Binding-site contacts:
Ligand atom O3' contacts residue ARG19 of chain 43.A at 3.6 Å (salt-bridge).
Ligand atom N3 contacts residue A3 of chain 43.B at 2.8 Å (h-bond).
Ligand atom N3 contacts residue A1 of chain 43.B at 2.7 Å (h-bond).
Ligand atom C2 contacts residue A3 of chain 43.B at 3.5 Å.
Ligand atom C5' contacts residue ARG19 of chain 43.A at 3.2 Å.
Ligand atom P contacts residue ARG19 of chain 43.A at 2.8 Å.
Ligand atom P contacts residue ARG15 of chain 43.A at 3.1 Å.
Ligand atom C5' contacts residue ARG15 of chain 43.A at 2.5 Å.
Ligand atom C3' contacts residue ARG15 of chain 43.A at 3.8 Å.
Ligand atom O4 contacts residue A1 of chain 43.B at 3.0 Å (h-bond).
Ligand atom C2' contacts residue ARG19 of chain 43.A at 3.6 Å.
Ligand atom O5' contacts residue ARG15 of chain 43.A at 3.6 Å.
Ligand atom OP2 contacts residue ARG19 of chain 43.A at 2.1 Å (salt-bridge).
Ligand atom C4' contacts residue ARG15 of chain 43.A at 3.3 Å.
Ligand atom C1' contacts residue ARG19 of chain 43.A at 4.3 Å.
Ligand atom OP1 contacts residue LYS18 of chain 43.A at 3.7 Å.
Ligand atom OP2 contacts residue ALA16 of chain 43.A at 4.1 Å.
Ligand atom C5 contacts residue ARG19 of chain 43.A at 2.9 Å.
Ligand atom C4 contacts residue ARG19 of chain 43.A at 3.9 Å.
Ligand atom N1 contacts residue A3 of chain 43.B at 4.3 Å.
Ligand atom O2 contacts residue A1 of chain 43.B at 2.7 Å (h-bond).
Ligand atom C4 contacts residue A3 of chain 43.B at 3.6 Å.
Ligand atom OP2 contacts residue ARG15 of chain 43.A at 2.5 Å.
Ligand atom C3' contacts residue ARG19 of chain 43.A at 3.4 Å.
Ligand atom O4 contacts residue A3 of chain 43.B at 2.8 Å (h-bond).
Ligand atom C4 contacts residue A1 of chain 43.B at 3.4 Å.
Ligand atom O4' contacts residue ARG19 of chain 43.A at 3.9 Å.
Ligand atom O2 contacts residue A3 of chain 43.B at 3.2 Å.
Ligand atom O5' contacts residue ARG19 of chain 43.A at 2.1 Å (salt-bridge).
Ligand atom C2 contacts residue A1 of chain 43.B at 3.1 Å.
Ligand atom OP1 contacts residue ARG15 of chain 43.A at 2.5 Å.
Ligand atom OP1 contacts residue MET14 of chain 43.A at 3.8 Å.
Ligand atom N3 contacts residue A2 of chain 43.B at 3.7 Å.
Ligand atom N1 contacts residue ARG19 of chain 43.A at 3.9 Å.
Ligand atom C6 contacts residue ARG19 of chain 43.A at 2.7 Å.
Ligand atom O2 contacts residue A2 of chain 43.B at 3.7 Å.
Ligand atom C2 contacts residue A2 of chain 43.B at 3.9 Å.
Ligand atom C4' contacts residue ARG19 of chain 43.A at 3.7 Å.
Ligand atom OP1 contacts residue ARG19 of chain 43.A at 4.1 Å.
Ligand atom O3' contacts residue ARG15 of chain 43.A at 3.1 Å (salt-bridge).

Sequence of chain 43.A:
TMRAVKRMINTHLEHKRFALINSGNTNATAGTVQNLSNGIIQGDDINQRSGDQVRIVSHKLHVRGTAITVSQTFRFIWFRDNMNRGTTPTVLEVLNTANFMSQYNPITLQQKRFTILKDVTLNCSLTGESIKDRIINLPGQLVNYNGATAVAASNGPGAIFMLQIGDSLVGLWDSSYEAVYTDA

A small-molecule ligand and the protein it binds are described below.
Small molecule (SMILES): O=c1ccn([C@@H]2O[C@H](CO[P](=O)(O)O[C@H]3[C@@H](O)[C@H](n4ccc(=O)[nH]c4=O)O[C@@H]3CO[P](=O)(O)O[C@H]3[C@@H](O)[C@H](n4ccc(=O)[nH]c4=O)O[C@@H]3CO[P](=O)(O)O[C@H]3[C@@H](O)[C@H](n4ccc(=O)[nH]c4=O)O[C@@H]3COP(=O)=O)[C@@H](O)[C@H]2O)c(=O)[nH]1